Sequence of chain 1.A:
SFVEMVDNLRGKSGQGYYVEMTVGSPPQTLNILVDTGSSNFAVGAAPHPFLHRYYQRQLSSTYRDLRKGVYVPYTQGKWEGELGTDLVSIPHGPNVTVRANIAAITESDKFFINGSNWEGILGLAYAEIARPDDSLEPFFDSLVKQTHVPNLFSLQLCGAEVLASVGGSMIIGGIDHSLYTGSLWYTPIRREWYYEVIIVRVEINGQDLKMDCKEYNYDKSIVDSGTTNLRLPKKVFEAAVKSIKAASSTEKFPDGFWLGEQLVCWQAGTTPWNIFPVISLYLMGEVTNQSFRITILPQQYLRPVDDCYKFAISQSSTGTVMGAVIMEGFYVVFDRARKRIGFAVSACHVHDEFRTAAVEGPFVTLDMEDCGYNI

The protein below binds the small molecule below.
Small molecule (SMILES): CCCCCS(=O)(=O)C[C@@H](NC(=O)c1cccnc1)C(=O)N[C@@H](Cc1cc(F)cc(F)c1)[C@H](O)CNCc1cccc(CC)c1

Binding-site contacts:
Ligand atom O4 contacts residue SER41 of chain 1.A at 3.4 Å.
Ligand atom O4 contacts residue TYR77 of chain 1.A at 3.4 Å.
Ligand atom F19 contacts residue PHE114 of chain 1.A at 3.3 Å.
Ligand atom C16 contacts residue LEU36 of chain 1.A at 3.5 Å (hydrophobic).
Ligand atom C31 contacts residue THR78 of chain 1.A at 3.2 Å.
Ligand atom C22 contacts residue ASP234 of chain 1.A at 3.2 Å.
Ligand atom N12 contacts residue GLY236 of chain 1.A at 3.0 Å (h-bond).
Ligand atom C13 contacts residue TYR77 of chain 1.A at 3.6 Å (hydrophobic).
Ligand atom C47 contacts residue GLN79 of chain 1.A at 3.5 Å.
Ligand atom F17 contacts residue TRP121 of chain 1.A at 3.0 Å.
Ligand atom C26 contacts residue GLY40 of chain 1.A at 3.2 Å.
Ligand atom N44 contacts residue ARG241 of chain 1.A at 3.4 Å (salt-bridge).
Ligand atom C7 contacts residue THR238 of chain 1.A at 3.2 Å.
Ligand atom C1 contacts residue GLY19 of chain 1.A at 3.4 Å.
Ligand atom C45 contacts residue ARG241 of chain 1.A at 3.3 Å.
Ligand atom F17 contacts residue ILE116 of chain 1.A at 3.4 Å.
Ligand atom C14 contacts residue ASP38 of chain 1.A at 3.5 Å.
Ligand atom C48 contacts residue GLN79 of chain 1.A at 3.5 Å.
Ligand atom C2 contacts residue THR238 of chain 1.A at 3.4 Å.
Ligand atom O1 contacts residue THR237 of chain 1.A at 3.4 Å.
Ligand atom C21 contacts residue ASP38 of chain 1.A at 3.5 Å.
Ligand atom F19 contacts residue GLN79 of chain 1.A at 3.1 Å.
Ligand atom C24 contacts residue ASP234 of chain 1.A at 3.3 Å.
Ligand atom C19 contacts residue PHE114 of chain 1.A at 3.5 Å (hydrophobic).
Ligand atom N23 contacts residue GLY40 of chain 1.A at 3.0 Å (h-bond).
Ligand atom C21 contacts residue ASP234 of chain 1.A at 3.5 Å.
Ligand atom C32 contacts residue TYR77 of chain 1.A at 3.6 Å (hydrophobic).
Ligand atom C29 contacts residue PRO76 of chain 1.A at 3.5 Å (hydrophobic).
Ligand atom C14 contacts residue GLY236 of chain 1.A at 3.5 Å.
Ligand atom C9 contacts residue GLY236 of chain 1.A at 3.3 Å.
Ligand atom C1 contacts residue GLN18 of chain 1.A at 3.4 Å.
Ligand atom O4 contacts residue GLY40 of chain 1.A at 3.5 Å (h-bond).
Ligand atom C26 contacts residue TYR204 of chain 1.A at 3.5 Å (hydrophobic).
Ligand atom O4 contacts residue ASP38 of chain 1.A at 2.6 Å (salt-bridge).
Ligand atom C1A contacts residue GLY236 of chain 1.A at 3.3 Å.
Ligand atom C1A contacts residue GLY19 of chain 1.A at 3.5 Å.
Ligand atom C18 contacts residue PHE114 of chain 1.A at 3.2 Å (hydrophobic).
Ligand atom N23 contacts residue ASP234 of chain 1.A at 2.6 Å (salt-bridge).
Ligand atom O1 contacts residue THR238 of chain 1.A at 2.9 Å (h-bond).
Ligand atom C1A contacts residue LEU36 of chain 1.A at 3.3 Å (hydrophobic).